Binding-site contacts:
Ligand atom O1 contacts residue GLN168 of chain 1.D at 3.7 Å.
Ligand atom C3 contacts residue GLU340 of chain 1.D at 3.5 Å.
Ligand atom O2 contacts residue ARG120 of chain 1.D at 2.8 Å (salt-bridge).
Ligand atom C1 contacts residue GLU340 of chain 1.D at 3.4 Å.
Ligand atom O3 contacts residue GLY92 of chain 1.D at 2.9 Å (h-bond).
Ligand atom P1 contacts residue GLN168 of chain 1.D at 3.8 Å.
Ligand atom O4 contacts residue LYS20 of chain 1.D at 3.0 Å (salt-bridge).
Ligand atom C1 contacts residue ARG120 of chain 1.D at 3.4 Å.
Ligand atom O4 contacts residue GLU340 of chain 1.D at 3.6 Å.
Ligand atom C2 contacts residue ASP312 of chain 1.D at 3.3 Å.
Ligand atom O2 contacts residue THR93 of chain 1.D at 3.3 Å (h-bond).
Ligand atom C3 contacts residue ASP312 of chain 1.D at 3.3 Å.
Ligand atom O2 contacts residue GLN168 of chain 1.D at 3.0 Å (h-bond).
Ligand atom O4 contacts residue S3P1 of chain 1.L at 3.4 Å (h-bond).
Ligand atom O5 contacts residue ARG343 of chain 1.D at 3.0 Å (salt-bridge).
Ligand atom P1 contacts residue GLY92 of chain 1.D at 3.5 Å.
Ligand atom O4 contacts residue HIS384 of chain 1.D at 3.2 Å (h-bond).
Ligand atom O3 contacts residue GLU340 of chain 1.D at 3.6 Å (salt-bridge).
Ligand atom N1 contacts residue S3P1 of chain 1.L at 3.0 Å (h-bond).
Ligand atom O5 contacts residue ARG385 of chain 1.D at 2.9 Å (salt-bridge).
Ligand atom O3 contacts residue ASN90 of chain 1.D at 3.4 Å (h-bond).
Ligand atom O3 contacts residue ARG120 of chain 1.D at 2.9 Å (salt-bridge).
Ligand atom C2 contacts residue S3P1 of chain 1.L at 3.3 Å.
Ligand atom C3 contacts residue ARG385 of chain 1.D at 3.3 Å.
Ligand atom C1 contacts residue S3P1 of chain 1.L at 3.7 Å.
Ligand atom O4 contacts residue ASP312 of chain 1.D at 3.7 Å.
Ligand atom N1 contacts residue GLU340 of chain 1.D at 2.8 Å (salt-bridge).
Ligand atom C3 contacts residue ARG343 of chain 1.D at 3.7 Å.
Ligand atom C2 contacts residue GLU340 of chain 1.D at 3.1 Å.
Ligand atom O2 contacts residue GLY92 of chain 1.D at 3.1 Å.
Ligand atom C3 contacts residue S3P1 of chain 1.L at 3.5 Å.
Ligand atom O1 contacts residue THR93 of chain 1.D at 2.8 Å (h-bond).
Ligand atom O1 contacts residue LYS20 of chain 1.D at 3.7 Å.
Ligand atom O5 contacts residue ASP312 of chain 1.D at 3.0 Å.
Ligand atom P1 contacts residue THR93 of chain 1.D at 3.7 Å.
Ligand atom C3 contacts residue HIS384 of chain 1.D at 3.6 Å.
Ligand atom P1 contacts residue ARG120 of chain 1.D at 3.6 Å.
Ligand atom C2 contacts residue ARG343 of chain 1.D at 3.6 Å.
Ligand atom O1 contacts residue S3P1 of chain 1.L at 3.6 Å.
Ligand atom O4 contacts residue ARG385 of chain 1.D at 3.0 Å (salt-bridge).

Sequence of chain 1.D:
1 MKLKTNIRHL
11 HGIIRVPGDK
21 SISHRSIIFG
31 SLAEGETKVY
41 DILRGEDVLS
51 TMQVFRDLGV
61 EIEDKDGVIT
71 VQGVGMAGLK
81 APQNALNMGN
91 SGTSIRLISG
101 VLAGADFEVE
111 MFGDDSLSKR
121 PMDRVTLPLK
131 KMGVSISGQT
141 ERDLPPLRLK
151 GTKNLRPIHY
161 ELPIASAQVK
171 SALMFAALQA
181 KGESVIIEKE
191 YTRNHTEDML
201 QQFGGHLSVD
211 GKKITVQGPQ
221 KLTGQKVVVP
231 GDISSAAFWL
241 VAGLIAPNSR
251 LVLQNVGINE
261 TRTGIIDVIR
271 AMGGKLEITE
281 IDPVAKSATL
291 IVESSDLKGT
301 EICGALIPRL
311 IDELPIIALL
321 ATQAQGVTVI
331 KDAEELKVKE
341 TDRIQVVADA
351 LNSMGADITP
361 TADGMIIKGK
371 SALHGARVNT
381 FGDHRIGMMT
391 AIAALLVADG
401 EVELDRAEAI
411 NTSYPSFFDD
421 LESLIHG

The protein below binds the small molecule below.
Small molecule (SMILES): O=C(O)C[NH2+]CP(=O)(O)O